The protein below binds the small molecule below.
Small molecule (SMILES): Nc1ccn([C@H]2C[C@H](O[P](=O)(O)OC[C@H]3O[C@@H](n4ccc(N)nc4=O)C[C@@H]3O[P](=O)(O)OC[C@H]3O[C@@H](n4ccc(N)nc4=O)C[C@@H]3O[P](=O)(O)OC[C@H]3O[C@@H](n4cnc5c(N)ncnc54)C[C@@H]3O[P](=O)(O)OC[C@H]3O[C@@H](n4cnc5c(N)ncnc54)C[C@@H]3O[P](=O)(O)OC[C@H]3O[C@@H](n4cnc5c(=O)nc(N)[nH]c54)C[C@@H]3O[P](=O)(O)OC[C@H]3O[C@@H](n4ccc(N)nc4=O)C[C@@H]3O[P](=O)(O)OC[C@H]3O[C@@H](n4cnc5c(=O)nc(N)[nH]c54)C[C@@H]3O)[C@@H](CO)O2)c(=O)n1

Binding-site contacts:
Ligand atom N2 contacts residue DT4 of chain 1.D at 3.4 Å (h-bond).
Ligand atom P contacts residue ARG35 of chain 1.A at 3.5 Å.
Ligand atom O2 contacts residue DG2 of chain 1.D at 2.9 Å (h-bond).
Ligand atom N3 contacts residue DG7 of chain 1.D at 2.8 Å (h-bond).
Ligand atom N2 contacts residue DG2 of chain 1.D at 3.1 Å.
Ligand atom N1 contacts residue DT4 of chain 1.D at 3.0 Å (h-bond).
Ligand atom C2 contacts residue DG2 of chain 1.D at 3.5 Å.
Ligand atom N2 contacts residue DC3 of chain 1.D at 2.8 Å (h-bond).
Ligand atom C2 contacts residue DG8 of chain 1.D at 3.3 Å.
Ligand atom N1 contacts residue DC1 of chain 1.D at 2.8 Å (h-bond).
Ligand atom C2 contacts residue DG6 of chain 1.D at 3.4 Å.
Ligand atom N6 contacts residue DC3 of chain 1.D at 3.2 Å (h-bond).
Ligand atom OP2 contacts residue ARG35 of chain 1.A at 2.9 Å (salt-bridge).
Ligand atom O2 contacts residue DG7 of chain 1.D at 2.6 Å (h-bond).
Ligand atom O3' contacts residue SER17 of chain 1.A at 3.0 Å (h-bond).
Ligand atom C6 contacts residue DC3 of chain 1.D at 3.5 Å.
Ligand atom O6 contacts residue DG2 of chain 1.D at 3.1 Å (h-bond).
Ligand atom N2 contacts residue DC1 of chain 1.D at 2.8 Å (h-bond).
Ligand atom O6 contacts residue DC3 of chain 1.D at 2.8 Å (h-bond).
Ligand atom O2 contacts residue DG8 of chain 1.D at 2.9 Å (h-bond).
Ligand atom N4 contacts residue DG6 of chain 1.D at 2.9 Å (h-bond).
Ligand atom N3 contacts residue DG6 of chain 1.D at 2.8 Å (h-bond).
Ligand atom N4 contacts residue DG7 of chain 1.D at 2.8 Å (h-bond).
Ligand atom N1 contacts residue DT5 of chain 1.D at 2.8 Å (h-bond).
Ligand atom N4 contacts residue DG2 of chain 1.D at 2.6 Å (h-bond).
Ligand atom N1 contacts residue DC3 of chain 1.D at 2.8 Å (h-bond).
Ligand atom N3 contacts residue DG8 of chain 1.D at 2.8 Å (h-bond).
Ligand atom N4 contacts residue DG8 of chain 1.D at 2.9 Å (h-bond).
Ligand atom N6 contacts residue DT4 of chain 1.D at 2.9 Å (h-bond).
Ligand atom OP1 contacts residue THR21 of chain 1.A at 2.8 Å (h-bond).
Ligand atom C2 contacts residue DG6 of chain 1.D at 3.4 Å.
Ligand atom C2 contacts residue DG7 of chain 1.D at 3.4 Å.
Ligand atom O6 contacts residue DC1 of chain 1.D at 2.8 Å (h-bond).
Ligand atom OP1 contacts residue SER17 of chain 1.A at 2.9 Å (h-bond).
Ligand atom N3 contacts residue DG2 of chain 1.D at 2.8 Å (h-bond).
Ligand atom O2 contacts residue DG6 of chain 1.D at 2.7 Å (h-bond).
Ligand atom N6 contacts residue DT5 of chain 1.D at 2.7 Å (h-bond).
Ligand atom OP1 contacts residue SER20 of chain 1.A at 3.3 Å.
Ligand atom C6 contacts residue DT4 of chain 1.D at 3.1 Å.
Ligand atom OP1 contacts residue ARG35 of chain 1.A at 2.8 Å (salt-bridge).

Sequence of chain 1.A:
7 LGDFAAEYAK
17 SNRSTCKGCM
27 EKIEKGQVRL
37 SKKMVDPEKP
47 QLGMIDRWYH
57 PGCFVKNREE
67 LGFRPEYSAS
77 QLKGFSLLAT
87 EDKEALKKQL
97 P